Sequence of chain 1.A:
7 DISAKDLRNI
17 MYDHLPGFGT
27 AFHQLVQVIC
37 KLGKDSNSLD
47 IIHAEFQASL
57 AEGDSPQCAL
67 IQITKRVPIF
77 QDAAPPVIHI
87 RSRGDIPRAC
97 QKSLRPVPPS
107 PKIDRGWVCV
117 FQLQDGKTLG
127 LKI

Binding-site contacts:
Ligand atom CAI contacts residue ASP91 of chain 1.A at 3.9 Å.
Ligand atom CBD contacts residue GLN33 of chain 1.A at 3.5 Å.
Ligand atom OAE contacts residue LYS37 of chain 1.A at 4.1 Å.
Ligand atom CAK contacts residue LYS37 of chain 1.A at 3.7 Å.
Ligand atom CAO contacts residue ILE84 of chain 1.A at 3.8 Å (hydrophobic).
Ligand atom CAY contacts residue ILE84 of chain 1.A at 3.7 Å (hydrophobic).
Ligand atom CBB contacts residue GLN33 of chain 1.A at 4.0 Å.
Ligand atom CAH contacts residue ASP91 of chain 1.A at 3.8 Å.
Ligand atom OAC contacts residue GLN30 of chain 1.A at 2.8 Å (h-bond).
Ligand atom CAA contacts residue ALA10 of chain 1.A at 3.6 Å (hydrophobic).
Ligand atom BRA contacts residue LYS37 of chain 1.A at 3.6 Å.
Ligand atom CBC contacts residue LYS37 of chain 1.A at 3.9 Å.
Ligand atom CAP contacts residue GLN33 of chain 1.A at 3.9 Å.
Ligand atom CAJ contacts residue ILE86 of chain 1.A at 3.9 Å (hydrophobic).
Ligand atom CAM contacts residue ILE84 of chain 1.A at 3.9 Å (hydrophobic).
Ligand atom CAA contacts residue CYS36 of chain 1.A at 4.1 Å (hydrophobic).
Ligand atom CAA contacts residue LYS37 of chain 1.A at 3.9 Å.
Ligand atom CAX contacts residue LYS37 of chain 1.A at 3.9 Å.
Ligand atom CAP contacts residue ILE84 of chain 1.A at 4.0 Å (hydrophobic).
Ligand atom CAH contacts residue ILE86 of chain 1.A at 3.6 Å (hydrophobic).
Ligand atom CAK contacts residue GLN33 of chain 1.A at 4.1 Å.
Ligand atom CAA contacts residue LYS40 of chain 1.A at 3.6 Å.
Ligand atom OAE contacts residue LYS40 of chain 1.A at 4.1 Å.
Ligand atom CAY contacts residue LYS37 of chain 1.A at 3.7 Å.
Ligand atom OAC contacts residue ILE84 of chain 1.A at 3.9 Å.
Ligand atom CAJ contacts residue ILE84 of chain 1.A at 4.0 Å (hydrophobic).
Ligand atom BRA contacts residue ILE84 of chain 1.A at 4.2 Å.
Ligand atom CAP contacts residue LYS37 of chain 1.A at 3.8 Å.
Ligand atom NBE contacts residue GLN33 of chain 1.A at 3.7 Å.
Ligand atom CAL contacts residue GLN30 of chain 1.A at 3.5 Å.
Ligand atom CAT contacts residue GLN30 of chain 1.A at 3.8 Å.
Ligand atom BRA contacts residue PRO82 of chain 1.A at 3.5 Å.
Ligand atom CAS contacts residue LYS37 of chain 1.A at 4.2 Å.
Ligand atom CAW contacts residue GLN33 of chain 1.A at 3.9 Å.
Ligand atom BRA contacts residue LEU38 of chain 1.A at 3.9 Å.
Ligand atom BRA contacts residue VAL34 of chain 1.A at 4.0 Å.
Ligand atom OAC contacts residue GLN33 of chain 1.A at 3.5 Å.
Ligand atom CAN contacts residue GLN33 of chain 1.A at 3.5 Å.
Ligand atom CAN contacts residue LYS37 of chain 1.A at 4.1 Å.
Ligand atom CAI contacts residue PHE117 of chain 1.A at 3.9 Å (hydrophobic).

This small molecule binds to this protein.
Small molecule (SMILES): Cc1ccc(N2C(=O)C(O)=C(C(=O)c3ccccc3)[C@@H]2c2cc(Br)cs2)cc1C(=O)O